This small molecule binds to this protein.
Small molecule (SMILES): O=C(COc1ccccc1)N[C@@H](Cc1cn(CCNC(=O)c2ccc(S[C@@H]3O[C@H](CO)[C@H](O)[C@H](O)[C@H]3O)cc2)nn1)C(=O)NCCO

Binding-site contacts:
Ligand atom O6 contacts residue GLN53 of chain 1.A at 2.7 Å (h-bond).
Ligand atom C7 contacts residue HIS50 of chain 1.A at 3.4 Å.
Ligand atom C10 contacts residue HIS50 of chain 1.A at 3.7 Å.
Ligand atom C14 contacts residue PRO51 of chain 1.A at 3.4 Å (hydrophobic).
Ligand atom O9 contacts residue GLU49 of chain 1.A at 3.7 Å.
Ligand atom C28 contacts residue GLN40 of chain 1.B at 3.4 Å.
Ligand atom C23 contacts residue GLU49 of chain 1.A at 3.9 Å.
Ligand atom O4 contacts residue CA1 of chain 1.E at 2.4 Å.
Ligand atom C2 contacts residue TYR36 of chain 1.A at 3.6 Å (hydrophobic).
Ligand atom O6 contacts residue HIS50 of chain 1.A at 2.8 Å (h-bond).
Ligand atom S1 contacts residue TYR36 of chain 1.A at 3.9 Å.
Ligand atom C8 contacts residue HIS50 of chain 1.A at 3.5 Å.
Ligand atom C12 contacts residue HIS50 of chain 1.A at 3.5 Å.
Ligand atom O5 contacts residue HIS50 of chain 1.A at 3.6 Å (h-bond).
Ligand atom O4 contacts residue TYR36 of chain 1.A at 3.1 Å (h-bond).
Ligand atom O2 contacts residue ASN107 of chain 1.A at 3.2 Å (h-bond).
Ligand atom O3 contacts residue THR104 of chain 1.A at 3.5 Å (h-bond).
Ligand atom C5 contacts residue GLN53 of chain 1.A at 3.8 Å.
Ligand atom C9 contacts residue HIS50 of chain 1.A at 3.6 Å.
Ligand atom N1 contacts residue PRO51 of chain 1.A at 3.9 Å.
Ligand atom C3 contacts residue CA1 of chain 1.E at 3.5 Å.
Ligand atom O3 contacts residue ASN107 of chain 1.A at 3.1 Å (h-bond).
Ligand atom O4 contacts residue THR104 of chain 1.A at 3.2 Å (h-bond).
Ligand atom C4 contacts residue ASP100 of chain 1.A at 3.5 Å.
Ligand atom C6 contacts residue GLN53 of chain 1.A at 3.7 Å.
Ligand atom C8 contacts residue GLN53 of chain 1.A at 3.5 Å.
Ligand atom O5 contacts residue TYR36 of chain 1.A at 3.8 Å.
Ligand atom C6 contacts residue VAL101 of chain 1.A at 3.9 Å (hydrophobic).
Ligand atom O4 contacts residue ASP100 of chain 1.A at 2.6 Å (salt-bridge).
Ligand atom O3 contacts residue CA1 of chain 1.E at 2.6 Å.
Ligand atom C9 contacts residue GLN53 of chain 1.A at 3.6 Å.
Ligand atom C11 contacts residue HIS50 of chain 1.A at 3.6 Å.
Ligand atom O3 contacts residue TYR36 of chain 1.A at 3.5 Å (h-bond).
Ligand atom C6 contacts residue ASP100 of chain 1.A at 3.7 Å.
Ligand atom N5 contacts residue GLU49 of chain 1.A at 4.0 Å.
Ligand atom C6 contacts residue HIS50 of chain 1.A at 3.5 Å.
Ligand atom C4 contacts residue CA1 of chain 1.E at 3.6 Å.
Ligand atom C27 contacts residue GLU49 of chain 1.A at 3.6 Å.
Ligand atom C4 contacts residue THR104 of chain 1.A at 3.5 Å.
Ligand atom C26 contacts residue GLU49 of chain 1.A at 3.7 Å.

Sequence of chain 1.B:
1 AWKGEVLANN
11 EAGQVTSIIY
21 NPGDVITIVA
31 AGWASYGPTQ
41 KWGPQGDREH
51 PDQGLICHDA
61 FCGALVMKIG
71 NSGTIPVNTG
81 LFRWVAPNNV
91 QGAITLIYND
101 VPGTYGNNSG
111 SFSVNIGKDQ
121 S

Sequence of chain 1.A:
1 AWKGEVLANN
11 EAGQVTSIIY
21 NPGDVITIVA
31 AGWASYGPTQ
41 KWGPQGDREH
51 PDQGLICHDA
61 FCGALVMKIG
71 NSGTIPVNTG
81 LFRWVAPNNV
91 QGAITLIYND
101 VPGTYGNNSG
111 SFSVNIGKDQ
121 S